Sequence of chain 1.A:
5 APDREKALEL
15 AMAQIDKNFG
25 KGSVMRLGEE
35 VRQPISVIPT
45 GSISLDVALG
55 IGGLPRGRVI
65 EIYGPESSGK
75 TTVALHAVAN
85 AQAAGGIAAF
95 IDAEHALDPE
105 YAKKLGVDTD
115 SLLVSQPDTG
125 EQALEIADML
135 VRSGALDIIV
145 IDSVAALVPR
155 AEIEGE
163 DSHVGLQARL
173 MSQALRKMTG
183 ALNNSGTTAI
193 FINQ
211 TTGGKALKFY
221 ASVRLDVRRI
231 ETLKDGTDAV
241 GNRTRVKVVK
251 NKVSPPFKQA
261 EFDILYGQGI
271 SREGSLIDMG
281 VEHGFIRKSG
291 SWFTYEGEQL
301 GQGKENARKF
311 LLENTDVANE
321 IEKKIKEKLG

Binding-site contacts:
Ligand atom O1G contacts residue GLN196 of chain 1.A at 3.5 Å (h-bond).
Ligand atom O3B contacts residue LYS74 of chain 1.A at 3.3 Å (salt-bridge).
Ligand atom O5' contacts residue THR76 of chain 1.A at 3.6 Å (h-bond).
Ligand atom N7 contacts residue TYR105 of chain 1.A at 3.4 Å.
Ligand atom O2B contacts residue THR75 of chain 1.A at 3.1 Å (h-bond).
Ligand atom O3A contacts residue SER72 of chain 1.A at 3.7 Å.
Ligand atom C6 contacts residue TYR105 of chain 1.A at 3.5 Å (hydrophobic).
Ligand atom C5 contacts residue TYR105 of chain 1.A at 3.6 Å (hydrophobic).
Ligand atom O3' contacts residue ASN242 of chain 1.A at 2.7 Å (h-bond).
Ligand atom N6 contacts residue TYR105 of chain 1.A at 3.2 Å.
Ligand atom O5' contacts residue GLY73 of chain 1.A at 3.7 Å.
Ligand atom C5' contacts residue SER71 of chain 1.A at 3.5 Å.
Ligand atom O3G contacts residue GLU70 of chain 1.A at 3.0 Å.
Ligand atom O1A contacts residue GLY73 of chain 1.A at 3.5 Å (h-bond).
Ligand atom O1A contacts residue THR76 of chain 1.A at 2.9 Å (h-bond).
Ligand atom N3 contacts residue TYR266 of chain 1.A at 3.7 Å.
Ligand atom N1 contacts residue TYR105 of chain 1.A at 3.7 Å.
Ligand atom PB contacts residue GLY73 of chain 1.A at 3.7 Å.
Ligand atom O2G contacts residue LYS74 of chain 1.A at 2.9 Å (salt-bridge).
Ligand atom O2G contacts residue GLU70 of chain 1.A at 3.5 Å.
Ligand atom O1B contacts residue THR75 of chain 1.A at 2.6 Å (h-bond).
Ligand atom O3A contacts residue GLY73 of chain 1.A at 3.0 Å (h-bond).
Ligand atom O1A contacts residue THR75 of chain 1.A at 2.5 Å (h-bond).
Ligand atom PB contacts residue THR75 of chain 1.A at 3.7 Å.
Ligand atom PG contacts residue GLU70 of chain 1.A at 3.7 Å.
Ligand atom PA contacts residue THR75 of chain 1.A at 3.5 Å.
Ligand atom O3B contacts residue SER71 of chain 1.A at 3.1 Å (h-bond).
Ligand atom C8 contacts residue TYR105 of chain 1.A at 3.7 Å (hydrophobic).
Ligand atom C2 contacts residue GLY267 of chain 1.A at 3.7 Å.
Ligand atom O2G contacts residue GLN196 of chain 1.A at 2.4 Å (h-bond).
Ligand atom PB contacts residue LYS74 of chain 1.A at 3.6 Å.
Ligand atom PG contacts residue SER71 of chain 1.A at 3.5 Å.
Ligand atom PG contacts residue GLN196 of chain 1.A at 3.5 Å.
Ligand atom PG contacts residue LYS74 of chain 1.A at 3.7 Å.
Ligand atom O2G contacts residue PRO69 of chain 1.A at 3.7 Å.
Ligand atom O2B contacts residue GLY73 of chain 1.A at 2.9 Å.
Ligand atom C4 contacts residue TYR105 of chain 1.A at 3.8 Å (hydrophobic).
Ligand atom O2B contacts residue LYS74 of chain 1.A at 2.4 Å (salt-bridge).
Ligand atom N6 contacts residue ASP102 of chain 1.A at 3.0 Å (salt-bridge).
Ligand atom O3G contacts residue SER71 of chain 1.A at 2.7 Å (h-bond).

The small molecule below binds the protein below.
Small molecule (SMILES): Nc1ncnc2c1ncn2[C@H]1C[C@H](O)[C@@H](CO[P](=O)(O)O[P](=O)(O)OP(=O)(O)O)O1